The protein below binds the small molecule below.
Small molecule (SMILES): CC(=O)N[C@H]1[C@H](O[C@H]2[C@H](O)[C@@H](NC(C)=O)CO[C@@H]2CO)O[C@H](CO)[C@@H](O)[C@@H]1O

Sequence of chain 1.C:
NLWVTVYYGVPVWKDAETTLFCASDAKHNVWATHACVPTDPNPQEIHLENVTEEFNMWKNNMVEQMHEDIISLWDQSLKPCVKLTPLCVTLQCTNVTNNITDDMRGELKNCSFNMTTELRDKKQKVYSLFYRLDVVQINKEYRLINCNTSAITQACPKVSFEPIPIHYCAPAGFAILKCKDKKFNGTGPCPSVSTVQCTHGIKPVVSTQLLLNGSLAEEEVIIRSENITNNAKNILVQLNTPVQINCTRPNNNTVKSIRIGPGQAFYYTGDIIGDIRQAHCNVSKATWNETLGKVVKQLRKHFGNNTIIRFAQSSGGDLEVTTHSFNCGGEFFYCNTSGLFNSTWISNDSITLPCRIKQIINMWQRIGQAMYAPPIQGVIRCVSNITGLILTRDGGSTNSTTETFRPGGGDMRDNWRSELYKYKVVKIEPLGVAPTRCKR

Sequence of chain 1.G:
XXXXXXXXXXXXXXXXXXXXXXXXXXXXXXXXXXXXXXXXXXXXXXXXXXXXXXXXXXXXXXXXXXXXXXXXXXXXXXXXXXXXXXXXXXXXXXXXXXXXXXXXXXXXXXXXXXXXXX

Binding-site contacts:
Ligand atom C7 contacts residue ASN202 of chain 1.C at 3.2 Å.
Ligand atom C8 contacts residue ASN202 of chain 1.C at 4.4 Å.
Ligand atom C8 contacts residue PRO206 of chain 1.C at 3.6 Å (hydrophobic).
Ligand atom O6 contacts residue UNK31 of chain 1.G at 4.4 Å.
Ligand atom C3 contacts residue THR204 of chain 1.C at 4.3 Å.
Ligand atom C1 contacts residue ASN202 of chain 1.C at 1.5 Å.
Ligand atom O7 contacts residue ASN202 of chain 1.C at 3.1 Å (h-bond).
Ligand atom N2 contacts residue ASN202 of chain 1.C at 3.0 Å (h-bond).
Ligand atom C5 contacts residue THR204 of chain 1.C at 4.0 Å.
Ligand atom O7 contacts residue HIS319 of chain 1.C at 3.1 Å.
Ligand atom O7 contacts residue ILE240 of chain 1.C at 4.5 Å.
Ligand atom C6 contacts residue THR204 of chain 1.C at 4.2 Å.
Ligand atom C5 contacts residue ASN202 of chain 1.C at 3.8 Å.
Ligand atom C8 contacts residue ILE240 of chain 1.C at 4.2 Å (hydrophobic).
Ligand atom C1 contacts residue THR204 of chain 1.C at 3.7 Å.
Ligand atom C8 contacts residue GLY205 of chain 1.C at 4.2 Å.
Ligand atom C8 contacts residue ILE245 of chain 1.C at 4.1 Å (hydrophobic).
Ligand atom O5 contacts residue ASN202 of chain 1.C at 2.4 Å (h-bond).
Ligand atom C8 contacts residue SER242 of chain 1.C at 3.6 Å.
Ligand atom O5 contacts residue THR204 of chain 1.C at 4.0 Å.
Ligand atom C8 contacts residue HIS319 of chain 1.C at 4.2 Å.
Ligand atom C4 contacts residue ASN202 of chain 1.C at 4.4 Å.
Ligand atom C2 contacts residue ASN202 of chain 1.C at 2.6 Å.
Ligand atom C7 contacts residue HIS319 of chain 1.C at 3.9 Å.
Ligand atom C3 contacts residue ASN202 of chain 1.C at 3.9 Å.